Binding-site contacts:
Ligand atom C15 contacts residue ARG92 of chain 1.G at 3.5 Å.
Ligand atom O1 contacts residue PHE89 of chain 1.G at 3.8 Å.
Ligand atom C20 contacts residue ILE44 of chain 1.G at 3.9 Å (hydrophobic).
Ligand atom C19 contacts residue ASN82 of chain 1.G at 3.1 Å.
Ligand atom C20 contacts residue ALA47 of chain 1.G at 3.9 Å (hydrophobic).
Ligand atom C7 contacts residue CYS208 of chain 1.G at 3.8 Å (hydrophobic).
Ligand atom O2 contacts residue ALA103 of chain 1.G at 2.7 Å (h-bond).
Ligand atom C6 contacts residue CYS208 of chain 1.G at 3.7 Å (hydrophobic).
Ligand atom C15 contacts residue ALA103 of chain 1.G at 3.7 Å (hydrophobic).
Ligand atom C10 contacts residue ILE86 of chain 1.G at 4.1 Å (hydrophobic).
Ligand atom O2 contacts residue LEU102 of chain 1.G at 3.4 Å.
Ligand atom C12 contacts residue LEU85 of chain 1.G at 3.9 Å (hydrophobic).
Ligand atom C13 contacts residue PHE89 of chain 1.G at 3.5 Å (hydrophobic).
Ligand atom C17 contacts residue CYS208 of chain 1.G at 3.6 Å (hydrophobic).
Ligand atom C11 contacts residue PHE89 of chain 1.G at 3.9 Å (hydrophobic).
Ligand atom C16 contacts residue CYS45 of chain 1.G at 4.0 Å (hydrophobic).
Ligand atom C10 contacts residue ALA48 of chain 1.G at 3.6 Å (hydrophobic).
Ligand atom O1 contacts residue ALA103 of chain 1.G at 3.4 Å.
Ligand atom C18 contacts residue PHE89 of chain 1.G at 3.6 Å (hydrophobic).
Ligand atom C15 contacts residue GLN51 of chain 1.G at 4.0 Å.
Ligand atom C11 contacts residue ALA48 of chain 1.G at 3.6 Å (hydrophobic).
Ligand atom C15 contacts residue PHE89 of chain 1.G at 3.7 Å (hydrophobic).
Ligand atom O2 contacts residue ARG92 of chain 1.G at 3.7 Å.
Ligand atom C15 contacts residue ALA47 of chain 1.G at 4.0 Å (hydrophobic).
Ligand atom O1 contacts residue ARG92 of chain 1.G at 2.6 Å (salt-bridge).
Ligand atom C5 contacts residue CYS208 of chain 1.G at 4.0 Å (hydrophobic).
Ligand atom C3 contacts residue ILE44 of chain 1.G at 4.2 Å (hydrophobic).
Ligand atom C20 contacts residue LEU102 of chain 1.G at 3.7 Å (hydrophobic).
Ligand atom C20 contacts residue PHE89 of chain 1.G at 3.5 Å (hydrophobic).
Ligand atom C14 contacts residue PHE89 of chain 1.G at 3.8 Å (hydrophobic).
Ligand atom C14 contacts residue LEU85 of chain 1.G at 4.1 Å (hydrophobic).
Ligand atom C13 contacts residue ALA48 of chain 1.G at 4.0 Å (hydrophobic).
Ligand atom O2 contacts residue PHE89 of chain 1.G at 4.1 Å.
Ligand atom O1 contacts residue GLN51 of chain 1.G at 3.4 Å.
Ligand atom C12 contacts residue ALA48 of chain 1.G at 3.5 Å (hydrophobic).
Ligand atom C14 contacts residue ALA47 of chain 1.G at 4.0 Å (hydrophobic).
Ligand atom C12 contacts residue PHE89 of chain 1.G at 3.8 Å (hydrophobic).
Ligand atom O2 contacts residue ALA47 of chain 1.G at 3.2 Å.
Ligand atom C19 contacts residue TRP81 of chain 1.G at 4.1 Å (hydrophobic).
Ligand atom C9 contacts residue ILE86 of chain 1.G at 4.0 Å (hydrophobic).

This protein binds this small molecule.
Small molecule (SMILES): CC1=C(/C=C/C(C)=C/C=C/C(C)=C/C(=O)O)C(C)(C)CCC1

Sequence of chain 1.G:
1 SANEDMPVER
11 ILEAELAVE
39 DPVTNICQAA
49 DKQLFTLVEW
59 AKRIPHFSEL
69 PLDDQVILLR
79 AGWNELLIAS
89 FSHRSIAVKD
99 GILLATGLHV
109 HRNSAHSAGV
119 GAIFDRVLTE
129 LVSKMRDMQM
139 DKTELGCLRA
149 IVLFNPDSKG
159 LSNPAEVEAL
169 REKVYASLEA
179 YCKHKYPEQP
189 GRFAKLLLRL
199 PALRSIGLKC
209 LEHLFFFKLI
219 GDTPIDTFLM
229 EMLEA